Sequence of chain 1.I:
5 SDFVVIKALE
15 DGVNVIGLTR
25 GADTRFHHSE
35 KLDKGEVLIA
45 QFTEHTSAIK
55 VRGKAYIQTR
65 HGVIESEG

Sequence of chain 1.H:
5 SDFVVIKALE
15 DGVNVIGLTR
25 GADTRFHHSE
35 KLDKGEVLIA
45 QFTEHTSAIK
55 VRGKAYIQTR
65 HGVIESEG

Binding-site contacts:
Ligand atom CE2 contacts residue THR50 of chain 1.I at 4.1 Å.
Ligand atom CE3 contacts residue HIS31 of chain 1.I at 4.1 Å.
Ligand atom C contacts residue THR50 of chain 1.I at 3.8 Å.
Ligand atom C contacts residue GLY25 of chain 1.H at 3.4 Å.
Ligand atom O contacts residue THR47 of chain 1.I at 3.5 Å.
Ligand atom CA contacts residue GLY25 of chain 1.H at 3.4 Å.
Ligand atom N contacts residue GLY25 of chain 1.H at 2.6 Å (h-bond).
Ligand atom CD2 contacts residue THR50 of chain 1.I at 4.0 Å.
Ligand atom CZ3 contacts residue GLY21 of chain 1.I at 3.5 Å.
Ligand atom OXT contacts residue THR47 of chain 1.I at 2.6 Å (h-bond).
Ligand atom CH2 contacts residue ILE20 of chain 1.I at 4.0 Å (hydrophobic).
Ligand atom N contacts residue THR28 of chain 1.H at 2.8 Å (h-bond).
Ligand atom OXT contacts residue THR50 of chain 1.I at 2.7 Å (h-bond).
Ligand atom O contacts residue SER51 of chain 1.H at 3.1 Å (h-bond).
Ligand atom C contacts residue SER51 of chain 1.H at 3.8 Å.
Ligand atom CH2 contacts residue GLY21 of chain 1.I at 3.5 Å.
Ligand atom CE3 contacts residue HIS32 of chain 1.I at 3.9 Å.
Ligand atom NE1 contacts residue ALA44 of chain 1.I at 3.9 Å.
Ligand atom NE1 contacts residue GLN45 of chain 1.I at 2.9 Å (h-bond).
Ligand atom CG contacts residue SER51 of chain 1.H at 4.0 Å.
Ligand atom CD1 contacts residue GLN45 of chain 1.I at 3.5 Å.
Ligand atom CZ2 contacts residue THR50 of chain 1.I at 3.9 Å.
Ligand atom CD1 contacts residue THR47 of chain 1.I at 3.9 Å.
Ligand atom CZ2 contacts residue ILE53 of chain 1.I at 3.8 Å (hydrophobic).
Ligand atom CB contacts residue SER51 of chain 1.H at 3.5 Å.
Ligand atom CB contacts residue THR28 of chain 1.H at 3.5 Å.
Ligand atom O contacts residue ARG24 of chain 1.H at 3.6 Å.
Ligand atom CA contacts residue THR23 of chain 1.H at 3.8 Å.
Ligand atom CD1 contacts residue SER51 of chain 1.H at 3.6 Å.
Ligand atom OXT contacts residue HIS49 of chain 1.I at 3.9 Å.
Ligand atom CZ3 contacts residue HIS32 of chain 1.I at 3.9 Å.
Ligand atom O contacts residue GLY25 of chain 1.H at 3.0 Å (h-bond).
Ligand atom N contacts residue ASP27 of chain 1.H at 3.0 Å (salt-bridge).
Ligand atom N contacts residue THR23 of chain 1.H at 2.9 Å (h-bond).
Ligand atom CB contacts residue THR23 of chain 1.H at 3.8 Å.
Ligand atom CE2 contacts residue GLN45 of chain 1.I at 4.0 Å.
Ligand atom OXT contacts residue GLY25 of chain 1.H at 4.0 Å.
Ligand atom C contacts residue THR47 of chain 1.I at 3.5 Å.
Ligand atom CA contacts residue THR28 of chain 1.H at 3.2 Å.
Ligand atom CZ2 contacts residue ALA44 of chain 1.I at 4.0 Å (hydrophobic).

This protein binds this small molecule.
Small molecule (SMILES): N[C@@H](Cc1c[nH]c2ccccc12)C(=O)O